Binding-site contacts:
Ligand atom O2 contacts residue GLU260 of chain 1.A at 2.7 Å (salt-bridge).
Ligand atom C1 contacts residue ASN132 of chain 1.A at 3.5 Å.
Ligand atom O1 contacts residue ASP266 of chain 1.A at 2.5 Å (salt-bridge).
Ligand atom C1 contacts residue ASP266 of chain 1.A at 3.5 Å.
Ligand atom O3 contacts residue LEU250 of chain 1.A at 2.9 Å (h-bond).
Ligand atom C6 contacts residue ASP27 of chain 1.A at 3.1 Å.
Ligand atom C8 contacts residue LEU271 of chain 1.A at 3.4 Å (hydrophobic).
Ligand atom O5 contacts residue ASN132 of chain 1.A at 3.2 Å (h-bond).
Ligand atom O6 contacts residue TRP58 of chain 1.A at 3.0 Å (h-bond).
Ligand atom C6 contacts residue TRP58 of chain 1.A at 3.3 Å (hydrophobic).
Ligand atom O4 contacts residue PHE248 of chain 1.A at 3.5 Å (h-bond).
Ligand atom O6 contacts residue ASP27 of chain 1.A at 2.5 Å (salt-bridge).
Ligand atom O2 contacts residue ASN197 of chain 1.A at 3.1 Å (h-bond).
Ligand atom O3 contacts residue GLU259 of chain 1.A at 2.9 Å (salt-bridge).
Ligand atom O7 contacts residue LEU271 of chain 1.A at 3.6 Å.
Ligand atom O2 contacts residue THR261 of chain 1.A at 2.7 Å (h-bond).
Ligand atom O2 contacts residue ILE181 of chain 1.A at 3.2 Å.
Ligand atom O3 contacts residue ALA180 of chain 1.A at 2.7 Å (h-bond).
Ligand atom O7 contacts residue TRP363 of chain 1.A at 3.5 Å.
Ligand atom O3 contacts residue ASN197 of chain 1.A at 3.1 Å (h-bond).
Ligand atom C5 contacts residue TRP363 of chain 1.A at 3.6 Å (hydrophobic).
Ligand atom C6 contacts residue TRP363 of chain 1.A at 3.6 Å (hydrophobic).
Ligand atom C7 contacts residue LEU271 of chain 1.A at 3.5 Å (hydrophobic).
Ligand atom O4 contacts residue ASP249 of chain 1.A at 3.4 Å.
Ligand atom O5 contacts residue TRP363 of chain 1.A at 3.3 Å.
Ligand atom C6 contacts residue THR261 of chain 1.A at 3.4 Å.
Ligand atom O4 contacts residue GLN137 of chain 1.A at 3.6 Å (h-bond).
Ligand atom O6 contacts residue ASN132 of chain 1.A at 3.3 Å (h-bond).
Ligand atom O2 contacts residue GLY182 of chain 1.A at 3.5 Å (h-bond).
Ligand atom C3 contacts residue GLU259 of chain 1.A at 3.4 Å.
Ligand atom C2 contacts residue GLU260 of chain 1.A at 3.5 Å.
Ligand atom O2 contacts residue ALA180 of chain 1.A at 3.2 Å (h-bond).
Ligand atom O2 contacts residue ARG258 of chain 1.A at 3.1 Å (salt-bridge).
Ligand atom C4 contacts residue GLU259 of chain 1.A at 3.5 Å.
Ligand atom O6 contacts residue THR261 of chain 1.A at 3.5 Å.
Ligand atom O1 contacts residue ASN132 of chain 1.A at 3.6 Å (h-bond).
Ligand atom C2 contacts residue THR261 of chain 1.A at 3.4 Å.
Ligand atom O4 contacts residue GLU259 of chain 1.A at 2.6 Å (salt-bridge).
Ligand atom O4 contacts residue THR261 of chain 1.A at 3.2 Å.
Ligand atom O3 contacts residue ARG258 of chain 1.A at 3.0 Å (salt-bridge).

Sequence of chain 1.A:
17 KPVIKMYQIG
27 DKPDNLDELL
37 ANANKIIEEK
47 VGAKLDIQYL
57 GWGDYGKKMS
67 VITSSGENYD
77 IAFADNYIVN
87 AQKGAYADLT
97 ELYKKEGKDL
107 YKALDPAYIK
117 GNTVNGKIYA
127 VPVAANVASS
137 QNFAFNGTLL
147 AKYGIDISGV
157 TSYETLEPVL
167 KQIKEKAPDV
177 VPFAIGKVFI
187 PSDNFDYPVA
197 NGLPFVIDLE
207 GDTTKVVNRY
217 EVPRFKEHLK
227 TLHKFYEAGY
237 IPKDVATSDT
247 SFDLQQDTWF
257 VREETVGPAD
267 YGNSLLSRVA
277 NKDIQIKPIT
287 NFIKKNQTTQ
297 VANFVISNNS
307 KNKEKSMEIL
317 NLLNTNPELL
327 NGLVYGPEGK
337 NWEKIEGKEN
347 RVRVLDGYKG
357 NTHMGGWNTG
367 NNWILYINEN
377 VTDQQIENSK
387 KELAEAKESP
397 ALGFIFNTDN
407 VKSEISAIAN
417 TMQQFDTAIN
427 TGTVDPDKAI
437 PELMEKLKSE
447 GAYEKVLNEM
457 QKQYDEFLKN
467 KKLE

A small-molecule ligand and the protein it binds are described below.
Small molecule (SMILES): CC(=O)N[C@@H]1[C@@H](O)[C@H](O[C@@H]2O[C@H](CO[C@H]3O[C@H](CO[C@H]4O[C@H](CO)[C@@H](O)[C@H](O)[C@@H]4O)[C@@H](O)[C@H](O[C@H]4O[C@H](CO)[C@@H](O)[C@H](O)[C@@H]4O)[C@@H]3O)[C@@H](O)[C@H](O[C@H]3O[C@H](CO)[C@@H](O)[C@H](O)[C@@H]3O)[C@@H]2O)[C@@H](CO)O[C@H]1O